The small molecule below binds the protein below.
Small molecule (SMILES): CC(=O)N[C@@H]1[C@@H](O)[C@H](O)[C@@H](CO)O[C@H]1O

Sequence of chain 1.E:
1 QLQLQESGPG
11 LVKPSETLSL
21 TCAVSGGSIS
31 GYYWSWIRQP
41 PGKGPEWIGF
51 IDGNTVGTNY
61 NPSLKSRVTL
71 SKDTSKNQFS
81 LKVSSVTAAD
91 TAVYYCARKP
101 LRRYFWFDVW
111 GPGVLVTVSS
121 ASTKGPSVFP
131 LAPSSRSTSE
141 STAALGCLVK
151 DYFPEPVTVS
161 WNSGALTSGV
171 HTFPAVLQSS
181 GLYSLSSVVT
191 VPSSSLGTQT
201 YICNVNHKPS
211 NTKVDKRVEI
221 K

Sequence of chain 1.D:
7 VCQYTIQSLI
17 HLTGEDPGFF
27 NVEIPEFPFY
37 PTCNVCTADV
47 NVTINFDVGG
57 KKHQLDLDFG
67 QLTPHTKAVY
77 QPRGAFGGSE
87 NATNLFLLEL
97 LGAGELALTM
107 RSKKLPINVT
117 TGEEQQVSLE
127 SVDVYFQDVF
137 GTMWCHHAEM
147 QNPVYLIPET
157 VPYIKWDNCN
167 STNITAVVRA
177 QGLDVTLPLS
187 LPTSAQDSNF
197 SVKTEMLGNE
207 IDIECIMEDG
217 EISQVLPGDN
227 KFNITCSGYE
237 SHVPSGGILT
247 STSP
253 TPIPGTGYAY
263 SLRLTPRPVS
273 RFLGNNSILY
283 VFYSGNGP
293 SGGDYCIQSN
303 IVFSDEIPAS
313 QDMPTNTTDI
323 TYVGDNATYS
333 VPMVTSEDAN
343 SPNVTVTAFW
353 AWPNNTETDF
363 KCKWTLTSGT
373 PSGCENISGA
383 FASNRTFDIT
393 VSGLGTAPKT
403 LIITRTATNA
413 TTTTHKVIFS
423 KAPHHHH

Binding-site contacts:
Ligand atom C7 contacts residue CYS298 of chain 1.D at 3.3 Å (hydrophobic).
Ligand atom O7 contacts residue ILE299 of chain 1.D at 4.3 Å.
Ligand atom C8 contacts residue VAL56 of chain 1.E at 3.4 Å (hydrophobic).
Ligand atom C8 contacts residue TYR297 of chain 1.D at 3.9 Å (hydrophobic).
Ligand atom O7 contacts residue TYR297 of chain 1.D at 3.4 Å.
Ligand atom N2 contacts residue ASN164 of chain 1.D at 4.2 Å.
Ligand atom O5 contacts residue ASN166 of chain 1.D at 2.4 Å (h-bond).
Ligand atom C8 contacts residue CYS298 of chain 1.D at 3.2 Å (hydrophobic).
Ligand atom C2 contacts residue ASN166 of chain 1.D at 2.5 Å.
Ligand atom C3 contacts residue ASN166 of chain 1.D at 3.8 Å.
Ligand atom C4 contacts residue ASN166 of chain 1.D at 4.2 Å.
Ligand atom N2 contacts residue CYS298 of chain 1.D at 4.3 Å.
Ligand atom N2 contacts residue ASN166 of chain 1.D at 2.9 Å (h-bond).
Ligand atom C7 contacts residue TYR297 of chain 1.D at 3.9 Å (hydrophobic).
Ligand atom O7 contacts residue ASN166 of chain 1.D at 3.5 Å.
Ligand atom O3 contacts residue TYR297 of chain 1.D at 3.5 Å.
Ligand atom C5 contacts residue ASN166 of chain 1.D at 3.7 Å.
Ligand atom C7 contacts residue ASN166 of chain 1.D at 3.5 Å.
Ligand atom C7 contacts residue ASN164 of chain 1.D at 4.0 Å.
Ligand atom O7 contacts residue CYS298 of chain 1.D at 2.7 Å (h-bond).
Ligand atom C1 contacts residue ASN166 of chain 1.D at 1.4 Å.
Ligand atom C8 contacts residue ASN164 of chain 1.D at 3.1 Å.